Sequence of chain 1.F:
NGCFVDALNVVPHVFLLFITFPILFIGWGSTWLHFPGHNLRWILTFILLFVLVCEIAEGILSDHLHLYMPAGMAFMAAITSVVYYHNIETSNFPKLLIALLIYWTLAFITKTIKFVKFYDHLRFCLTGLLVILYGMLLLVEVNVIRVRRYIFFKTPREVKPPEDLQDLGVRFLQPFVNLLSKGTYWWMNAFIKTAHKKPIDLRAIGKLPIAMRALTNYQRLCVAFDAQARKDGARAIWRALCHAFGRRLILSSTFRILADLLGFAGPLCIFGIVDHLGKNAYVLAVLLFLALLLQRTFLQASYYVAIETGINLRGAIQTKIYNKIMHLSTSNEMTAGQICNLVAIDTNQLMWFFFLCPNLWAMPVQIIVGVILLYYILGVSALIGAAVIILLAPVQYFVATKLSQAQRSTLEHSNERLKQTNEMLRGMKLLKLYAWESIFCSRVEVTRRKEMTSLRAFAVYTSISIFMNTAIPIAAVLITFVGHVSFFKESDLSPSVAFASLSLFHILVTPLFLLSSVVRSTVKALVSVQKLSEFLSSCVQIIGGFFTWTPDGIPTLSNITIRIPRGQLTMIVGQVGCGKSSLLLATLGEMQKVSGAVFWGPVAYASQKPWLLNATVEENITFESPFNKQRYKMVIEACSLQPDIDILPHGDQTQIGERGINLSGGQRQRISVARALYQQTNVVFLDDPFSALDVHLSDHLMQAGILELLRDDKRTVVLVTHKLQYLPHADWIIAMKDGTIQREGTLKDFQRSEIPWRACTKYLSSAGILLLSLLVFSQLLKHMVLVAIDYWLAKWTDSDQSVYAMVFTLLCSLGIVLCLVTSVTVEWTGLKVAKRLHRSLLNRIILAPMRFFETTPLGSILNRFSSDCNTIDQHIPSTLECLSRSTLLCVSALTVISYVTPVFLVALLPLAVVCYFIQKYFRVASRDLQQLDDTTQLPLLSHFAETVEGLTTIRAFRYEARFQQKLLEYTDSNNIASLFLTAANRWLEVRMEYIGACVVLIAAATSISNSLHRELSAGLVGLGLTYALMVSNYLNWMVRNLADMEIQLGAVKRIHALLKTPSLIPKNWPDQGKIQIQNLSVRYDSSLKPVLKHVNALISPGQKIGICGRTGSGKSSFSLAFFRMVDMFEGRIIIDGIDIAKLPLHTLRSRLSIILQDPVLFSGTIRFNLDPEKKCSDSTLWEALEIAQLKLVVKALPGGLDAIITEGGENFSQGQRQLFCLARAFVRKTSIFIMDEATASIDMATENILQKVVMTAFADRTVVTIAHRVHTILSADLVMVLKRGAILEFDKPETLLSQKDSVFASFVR

Binding-site contacts:
Ligand atom N3 contacts residue TRP688 of chain 1.F at 3.7 Å.
Ligand atom N7 contacts residue TRP688 of chain 1.F at 3.7 Å.
Ligand atom O3B contacts residue SER720 of chain 1.F at 3.5 Å (h-bond).
Ligand atom O1B contacts residue CYS717 of chain 1.F at 3.6 Å (h-bond).
Ligand atom N1 contacts residue TRP688 of chain 1.F at 3.5 Å.
Ligand atom O2B contacts residue LYS719 of chain 1.F at 2.6 Å (salt-bridge).
Ligand atom PA contacts residue SER721 of chain 1.F at 3.6 Å.
Ligand atom C2 contacts residue SER405 of chain 1.F at 3.6 Å.
Ligand atom S1G contacts residue SER720 of chain 1.F at 3.2 Å (h-bond).
Ligand atom PB contacts residue GLY716 of chain 1.F at 3.9 Å.
Ligand atom O2G contacts residue GLN775 of chain 1.F at 3.6 Å (h-bond).
Ligand atom O2G contacts residue LYS719 of chain 1.F at 3.8 Å.
Ligand atom O2G contacts residue SER720 of chain 1.F at 3.8 Å.
Ligand atom O5' contacts residue SER721 of chain 1.F at 3.7 Å.
Ligand atom O3A contacts residue GLY716 of chain 1.F at 3.9 Å.
Ligand atom C2 contacts residue TRP688 of chain 1.F at 3.6 Å (hydrophobic).
Ligand atom N6 contacts residue THR404 of chain 1.F at 2.7 Å.
Ligand atom O2B contacts residue CYS717 of chain 1.F at 3.3 Å (h-bond).
Ligand atom S1G contacts residue GLN775 of chain 1.F at 2.7 Å (h-bond).
Ligand atom PB contacts residue LYS719 of chain 1.F at 3.9 Å.
Ligand atom O1B contacts residue VAL715 of chain 1.F at 3.7 Å.
Ligand atom C6 contacts residue TRP688 of chain 1.F at 3.3 Å (hydrophobic).
Ligand atom O2B contacts residue SER720 of chain 1.F at 3.9 Å.
Ligand atom C5 contacts residue TRP688 of chain 1.F at 3.5 Å (hydrophobic).
Ligand atom O1A contacts residue GLY718 of chain 1.F at 3.7 Å.
Ligand atom O1A contacts residue SER720 of chain 1.F at 4.0 Å.
Ligand atom O4' contacts residue TRP688 of chain 1.F at 3.7 Å.
Ligand atom O2A contacts residue SER720 of chain 1.F at 3.9 Å.
Ligand atom N6 contacts residue TRP688 of chain 1.F at 3.5 Å.
Ligand atom O3B contacts residue LYS719 of chain 1.F at 3.8 Å.
Ligand atom PG contacts residue SER720 of chain 1.F at 3.7 Å.
Ligand atom O1B contacts residue LYS719 of chain 1.F at 4.0 Å.
Ligand atom C5' contacts residue SER721 of chain 1.F at 3.8 Å.
Ligand atom O2B contacts residue GLY718 of chain 1.F at 2.7 Å (h-bond).
Ligand atom C6 contacts residue THR404 of chain 1.F at 3.8 Å.
Ligand atom N1 contacts residue THR404 of chain 1.F at 3.6 Å.
Ligand atom O1B contacts residue GLY716 of chain 1.F at 2.6 Å (h-bond).
Ligand atom C4 contacts residue TRP688 of chain 1.F at 3.8 Å (hydrophobic).
Ligand atom O1A contacts residue SER721 of chain 1.F at 2.4 Å (h-bond).
Ligand atom N1 contacts residue SER405 of chain 1.F at 3.7 Å.

The small molecule below binds the protein below.
Small molecule (SMILES): Nc1ncnc2c1ncn2[C@@H]1O[C@H](COP(=O)(O)OP(=O)(O)OP(O)(O)=S)[C@@H](O)[C@H]1O